The small molecule below binds the protein below.
Small molecule (SMILES): CC(=O)N[C@@H]1[C@@H](O)[C@H](O)[C@@H](CO)O[C@H]1O

Sequence of chain 1.A:
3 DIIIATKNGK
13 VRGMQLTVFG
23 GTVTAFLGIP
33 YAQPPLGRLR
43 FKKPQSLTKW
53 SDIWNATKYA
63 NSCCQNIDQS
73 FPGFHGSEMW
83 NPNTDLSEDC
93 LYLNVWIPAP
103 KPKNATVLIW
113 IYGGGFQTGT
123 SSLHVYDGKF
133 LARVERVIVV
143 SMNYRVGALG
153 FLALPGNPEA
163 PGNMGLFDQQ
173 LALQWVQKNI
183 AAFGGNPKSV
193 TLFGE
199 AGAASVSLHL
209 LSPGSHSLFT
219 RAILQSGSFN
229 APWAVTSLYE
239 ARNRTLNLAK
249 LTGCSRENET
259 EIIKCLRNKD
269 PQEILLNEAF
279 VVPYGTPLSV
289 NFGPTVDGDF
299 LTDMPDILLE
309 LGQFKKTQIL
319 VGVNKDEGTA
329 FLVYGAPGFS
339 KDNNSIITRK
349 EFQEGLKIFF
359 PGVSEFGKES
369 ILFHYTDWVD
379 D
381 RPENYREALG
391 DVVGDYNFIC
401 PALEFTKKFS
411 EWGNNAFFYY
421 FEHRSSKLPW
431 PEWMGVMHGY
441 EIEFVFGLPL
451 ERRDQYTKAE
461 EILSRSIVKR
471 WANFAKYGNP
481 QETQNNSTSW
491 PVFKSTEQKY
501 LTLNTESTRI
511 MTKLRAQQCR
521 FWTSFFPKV

Binding-site contacts:
Ligand atom C5 contacts residue NAG1 of chain 1.B at 3.1 Å.
Ligand atom C6 contacts residue NAG1 of chain 1.B at 2.9 Å.
Ligand atom N2 contacts residue FUC2 of chain 1.B at 4.1 Å.
Ligand atom C1 contacts residue FUC2 of chain 1.B at 4.0 Å.
Ligand atom O7 contacts residue GLY336 of chain 1.A at 4.3 Å.
Ligand atom C7 contacts residue NAG1 of chain 1.B at 4.1 Å.
Ligand atom C8 contacts residue FUC2 of chain 1.B at 4.2 Å.
Ligand atom C1 contacts residue NAG1 of chain 1.B at 2.0 Å.
Ligand atom O7 contacts residue NAG1 of chain 1.B at 3.6 Å.
Ligand atom C3 contacts residue NAG1 of chain 1.B at 4.4 Å.
Ligand atom C2 contacts residue NAG1 of chain 1.B at 3.5 Å.
Ligand atom N2 contacts residue NAG1 of chain 1.B at 4.2 Å.
Ligand atom O6 contacts residue NAG1 of chain 1.B at 4.0 Å.
Ligand atom O5 contacts residue NAG1 of chain 1.B at 1.9 Å (h-bond).
Ligand atom C7 contacts residue FUC2 of chain 1.B at 4.1 Å.
Ligand atom C4 contacts residue NAG1 of chain 1.B at 4.2 Å.